Sequence of chain 1.C:
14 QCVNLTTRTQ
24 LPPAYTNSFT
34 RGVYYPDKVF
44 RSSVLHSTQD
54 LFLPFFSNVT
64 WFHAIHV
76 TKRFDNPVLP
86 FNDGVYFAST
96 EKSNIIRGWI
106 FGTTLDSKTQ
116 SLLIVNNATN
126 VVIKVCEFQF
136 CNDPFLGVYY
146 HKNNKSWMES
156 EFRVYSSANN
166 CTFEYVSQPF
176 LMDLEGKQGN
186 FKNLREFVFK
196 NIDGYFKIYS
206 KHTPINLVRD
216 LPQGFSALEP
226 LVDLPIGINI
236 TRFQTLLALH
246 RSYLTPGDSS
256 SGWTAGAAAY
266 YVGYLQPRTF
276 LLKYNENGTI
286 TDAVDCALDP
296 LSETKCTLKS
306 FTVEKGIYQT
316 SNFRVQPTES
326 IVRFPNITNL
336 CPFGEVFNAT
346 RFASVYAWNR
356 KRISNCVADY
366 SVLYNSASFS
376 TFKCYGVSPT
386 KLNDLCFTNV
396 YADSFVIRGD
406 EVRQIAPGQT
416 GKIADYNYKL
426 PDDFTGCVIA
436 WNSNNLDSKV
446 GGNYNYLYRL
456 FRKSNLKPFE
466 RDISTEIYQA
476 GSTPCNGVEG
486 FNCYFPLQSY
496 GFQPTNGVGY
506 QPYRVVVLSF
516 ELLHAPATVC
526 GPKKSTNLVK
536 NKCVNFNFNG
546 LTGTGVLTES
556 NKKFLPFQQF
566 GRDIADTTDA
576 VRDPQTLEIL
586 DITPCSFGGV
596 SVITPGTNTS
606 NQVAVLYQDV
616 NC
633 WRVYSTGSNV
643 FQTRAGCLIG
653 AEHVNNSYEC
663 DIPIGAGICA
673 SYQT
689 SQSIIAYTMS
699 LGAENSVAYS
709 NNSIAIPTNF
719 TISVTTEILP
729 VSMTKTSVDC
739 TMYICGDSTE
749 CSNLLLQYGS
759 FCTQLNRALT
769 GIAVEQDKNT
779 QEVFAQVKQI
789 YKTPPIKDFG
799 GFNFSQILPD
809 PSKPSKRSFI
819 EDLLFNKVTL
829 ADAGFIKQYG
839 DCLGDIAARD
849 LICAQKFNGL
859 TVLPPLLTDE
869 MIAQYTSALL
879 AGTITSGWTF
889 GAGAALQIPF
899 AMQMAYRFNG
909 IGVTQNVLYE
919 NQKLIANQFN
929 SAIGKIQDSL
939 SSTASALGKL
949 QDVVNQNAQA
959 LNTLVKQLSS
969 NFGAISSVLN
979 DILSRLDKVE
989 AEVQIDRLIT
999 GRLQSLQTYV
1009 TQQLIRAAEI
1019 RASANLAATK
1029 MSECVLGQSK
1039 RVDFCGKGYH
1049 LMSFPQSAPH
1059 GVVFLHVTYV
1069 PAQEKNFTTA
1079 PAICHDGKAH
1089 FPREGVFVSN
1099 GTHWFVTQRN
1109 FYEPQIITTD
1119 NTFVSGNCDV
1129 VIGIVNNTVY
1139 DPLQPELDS

Binding-site contacts:
Ligand atom C8 contacts residue ASN122 of chain 1.C at 3.5 Å.
Ligand atom C3 contacts residue ASN122 of chain 1.C at 3.8 Å.
Ligand atom N2 contacts residue THR124 of chain 1.C at 3.7 Å.
Ligand atom C8 contacts residue THR124 of chain 1.C at 4.0 Å.
Ligand atom C5 contacts residue VAL127 of chain 1.C at 4.2 Å (hydrophobic).
Ligand atom C8 contacts residue GLU154 of chain 1.C at 4.2 Å.
Ligand atom C4 contacts residue ASN122 of chain 1.C at 4.2 Å.
Ligand atom C1 contacts residue ASN125 of chain 1.C at 3.9 Å.
Ligand atom C5 contacts residue ASN125 of chain 1.C at 3.3 Å.
Ligand atom O6 contacts residue VAL127 of chain 1.C at 4.3 Å.
Ligand atom C2 contacts residue THR124 of chain 1.C at 4.2 Å.
Ligand atom O5 contacts residue ASN125 of chain 1.C at 3.9 Å.
Ligand atom C7 contacts residue ASN125 of chain 1.C at 4.4 Å.
Ligand atom C6 contacts residue ASN125 of chain 1.C at 4.2 Å.
Ligand atom C5 contacts residue VAL171 of chain 1.C at 4.4 Å (hydrophobic).
Ligand atom C7 contacts residue ASN122 of chain 1.C at 3.1 Å.
Ligand atom O5 contacts residue VAL127 of chain 1.C at 3.7 Å.
Ligand atom O7 contacts residue ASN122 of chain 1.C at 3.2 Å (h-bond).
Ligand atom O5 contacts residue ASN122 of chain 1.C at 2.4 Å (h-bond).
Ligand atom N2 contacts residue ASN122 of chain 1.C at 2.9 Å (h-bond).
Ligand atom C6 contacts residue VAL171 of chain 1.C at 3.8 Å (hydrophobic).
Ligand atom C1 contacts residue ASN122 of chain 1.C at 1.4 Å.
Ligand atom N2 contacts residue VAL171 of chain 1.C at 4.4 Å.
Ligand atom C5 contacts residue ASN122 of chain 1.C at 3.7 Å.
Ligand atom C2 contacts residue ASN122 of chain 1.C at 2.4 Å.
Ligand atom C8 contacts residue VAL171 of chain 1.C at 4.0 Å (hydrophobic).
Ligand atom O7 contacts residue ASN125 of chain 1.C at 3.5 Å (h-bond).
Ligand atom C6 contacts residue VAL127 of chain 1.C at 3.7 Å (hydrophobic).
Ligand atom C3 contacts residue THR124 of chain 1.C at 4.1 Å.
Ligand atom C3 contacts residue ASN125 of chain 1.C at 3.8 Å.
Ligand atom C1 contacts residue THR124 of chain 1.C at 4.2 Å.
Ligand atom O7 contacts residue VAL171 of chain 1.C at 4.1 Å.
Ligand atom O4 contacts residue ASN125 of chain 1.C at 3.8 Å.
Ligand atom C4 contacts residue ASN125 of chain 1.C at 3.9 Å.
Ligand atom C7 contacts residue VAL171 of chain 1.C at 3.9 Å (hydrophobic).
Ligand atom C7 contacts residue THR124 of chain 1.C at 4.3 Å.
Ligand atom C2 contacts residue ASN125 of chain 1.C at 4.4 Å.

A small-molecule ligand and the protein it binds are described below.
Small molecule (SMILES): CC(=O)N[C@H]1[C@H](O[C@H]2[C@H](O)[C@@H](NC(C)=O)CO[C@@H]2CO)O[C@H](CO)[C@@H](O)[C@@H]1O